A protein and the small-molecule ligand that binds it are described below.
Small molecule (SMILES): OC[C@H]1O[C@@H](O)[C@@H](O)[C@@H](O)[C@@H]1O

Binding-site contacts:
Ligand atom C2 contacts residue BMA1 of chain 54.BA at 3.2 Å.
Ligand atom O2 contacts residue BMA1 of chain 54.BA at 3.0 Å (h-bond).
Ligand atom O2 contacts residue NAG1 of chain 54.Z at 3.4 Å (h-bond).
Ligand atom O5 contacts residue NAG1 of chain 54.Z at 2.5 Å (h-bond).
Ligand atom C4 contacts residue BMA1 of chain 54.BA at 3.6 Å.
Ligand atom O4 contacts residue BMA1 of chain 54.BA at 4.0 Å.
Ligand atom C3 contacts residue BMA1 of chain 54.BA at 2.5 Å.
Ligand atom C3 contacts residue NAG1 of chain 54.Z at 4.1 Å.
Ligand atom O2 contacts residue HIS2 of chain 54.F at 3.4 Å (h-bond).
Ligand atom O3 contacts residue BMA1 of chain 54.BA at 1.1 Å.
Ligand atom C1 contacts residue NAG1 of chain 54.Z at 1.7 Å.
Ligand atom C2 contacts residue HIS2 of chain 54.F at 4.5 Å.
Ligand atom C2 contacts residue NAG1 of chain 54.Z at 2.9 Å.
Ligand atom C5 contacts residue NAG1 of chain 54.Z at 3.8 Å.
Ligand atom O6 contacts residue NAG1 of chain 54.Z at 4.5 Å.

Sequence of chain 54.F:
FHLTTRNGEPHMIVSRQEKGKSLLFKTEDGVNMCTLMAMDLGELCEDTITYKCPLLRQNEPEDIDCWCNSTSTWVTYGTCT